Sequence of chain 1.B:
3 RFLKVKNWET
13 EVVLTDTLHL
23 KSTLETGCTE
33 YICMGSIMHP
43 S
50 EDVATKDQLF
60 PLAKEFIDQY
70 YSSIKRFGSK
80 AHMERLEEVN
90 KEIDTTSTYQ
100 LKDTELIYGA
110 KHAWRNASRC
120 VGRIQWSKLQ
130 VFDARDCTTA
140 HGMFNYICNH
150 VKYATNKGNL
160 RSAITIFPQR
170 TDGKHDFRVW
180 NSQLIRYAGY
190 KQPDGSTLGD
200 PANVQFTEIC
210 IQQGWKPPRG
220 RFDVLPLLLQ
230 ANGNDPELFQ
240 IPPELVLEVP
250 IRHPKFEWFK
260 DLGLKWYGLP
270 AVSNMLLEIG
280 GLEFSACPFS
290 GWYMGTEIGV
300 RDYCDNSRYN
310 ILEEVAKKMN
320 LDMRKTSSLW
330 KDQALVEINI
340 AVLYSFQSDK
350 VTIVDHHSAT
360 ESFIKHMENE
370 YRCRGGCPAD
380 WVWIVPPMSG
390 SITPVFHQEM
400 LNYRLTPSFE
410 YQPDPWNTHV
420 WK

Binding-site contacts:
Ligand atom C14 contacts residue ARG185 of chain 1.B at 3.7 Å.
Ligand atom N02 contacts residue PRO269 of chain 1.B at 3.9 Å.
Ligand atom N02 contacts residue TYR292 of chain 1.B at 4.0 Å.
Ligand atom C14 contacts residue GLN182 of chain 1.B at 3.8 Å.
Ligand atom C12 contacts residue GLN182 of chain 1.B at 3.8 Å.
Ligand atom F15 contacts residue GLN182 of chain 1.B at 4.0 Å.
Ligand atom C15 contacts residue GLN182 of chain 1.B at 3.7 Å.
Ligand atom C07 contacts residue GLY290 of chain 1.B at 3.7 Å.
Ligand atom N02 contacts residue HEM1 of chain 1.K at 3.5 Å.
Ligand atom C08 contacts residue GLU296 of chain 1.B at 3.7 Å.
Ligand atom F16 contacts residue PRO269 of chain 1.B at 3.6 Å.
Ligand atom C02 contacts residue HEM1 of chain 1.K at 3.8 Å.
Ligand atom C08 contacts residue VAL271 of chain 1.B at 3.7 Å (hydrophobic).
Ligand atom C16 contacts residue GLN182 of chain 1.B at 3.5 Å.
Ligand atom C04 contacts residue HEM1 of chain 1.K at 4.0 Å.
Ligand atom F15 contacts residue TYR266 of chain 1.B at 2.7 Å.
Ligand atom C09 contacts residue VAL271 of chain 1.B at 3.7 Å (hydrophobic).
Ligand atom C03 contacts residue PRO269 of chain 1.B at 4.0 Å (hydrophobic).
Ligand atom C07 contacts residue SER289 of chain 1.B at 3.9 Å.
Ligand atom C11 contacts residue GLN182 of chain 1.B at 3.9 Å.
Ligand atom C08 contacts residue HEM1 of chain 1.K at 3.9 Å.
Ligand atom C03 contacts residue HEM1 of chain 1.K at 3.4 Å.
Ligand atom C13 contacts residue GLN182 of chain 1.B at 3.7 Å.
Ligand atom C06 contacts residue GLU296 of chain 1.B at 3.6 Å.
Ligand atom C15 contacts residue TYR266 of chain 1.B at 4.0 Å (hydrophobic).
Ligand atom F16 contacts residue TYR292 of chain 1.B at 3.4 Å.
Ligand atom F15 contacts residue ARG185 of chain 1.B at 3.5 Å.
Ligand atom F16 contacts residue GLN182 of chain 1.B at 3.6 Å.
Ligand atom N02 contacts residue GLU296 of chain 1.B at 3.0 Å (salt-bridge).
Ligand atom C02 contacts residue PRO269 of chain 1.B at 3.9 Å (hydrophobic).
Ligand atom C05 contacts residue VAL271 of chain 1.B at 3.5 Å (hydrophobic).
Ligand atom C02 contacts residue GLU296 of chain 1.B at 3.3 Å.
Ligand atom N02 contacts residue TRP291 of chain 1.B at 3.0 Å (h-bond).
Ligand atom N01 contacts residue GLU296 of chain 1.B at 2.6 Å (salt-bridge).
Ligand atom C18 contacts residue GLN182 of chain 1.B at 3.7 Å.
Ligand atom F15 contacts residue TYR292 of chain 1.B at 3.8 Å.
Ligand atom C12 contacts residue HEM1 of chain 1.K at 3.7 Å.
Ligand atom C07 contacts residue PHE288 of chain 1.B at 3.5 Å (hydrophobic).
Ligand atom C07 contacts residue HEM1 of chain 1.K at 3.5 Å.
Ligand atom C02 contacts residue TRP291 of chain 1.B at 4.0 Å (hydrophobic).

A protein and the small-molecule ligand that binds it are described below.
Small molecule (SMILES): Cc1cc(N)nc(CCc2cc(CCN)cc(F)c2F)c1